Sequence of chain 1.E:
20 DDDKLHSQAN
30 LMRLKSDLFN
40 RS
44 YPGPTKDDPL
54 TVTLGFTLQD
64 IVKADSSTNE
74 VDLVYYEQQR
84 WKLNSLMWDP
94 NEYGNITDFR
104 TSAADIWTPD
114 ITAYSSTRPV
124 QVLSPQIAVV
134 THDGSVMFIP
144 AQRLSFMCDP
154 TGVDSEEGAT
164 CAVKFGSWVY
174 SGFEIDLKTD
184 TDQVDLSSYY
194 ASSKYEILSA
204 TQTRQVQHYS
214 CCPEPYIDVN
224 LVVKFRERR

Sequence of chain 1.D:
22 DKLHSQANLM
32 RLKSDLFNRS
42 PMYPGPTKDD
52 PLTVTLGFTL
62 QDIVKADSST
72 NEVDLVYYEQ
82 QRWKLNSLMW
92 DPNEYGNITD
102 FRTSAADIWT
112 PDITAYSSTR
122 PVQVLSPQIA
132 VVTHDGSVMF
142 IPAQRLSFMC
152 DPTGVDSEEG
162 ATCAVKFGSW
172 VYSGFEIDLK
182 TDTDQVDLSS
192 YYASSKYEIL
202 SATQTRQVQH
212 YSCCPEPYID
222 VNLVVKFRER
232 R

This protein binds this small molecule.
Small molecule (SMILES): COCC[C@H]1C[C@@H]1c1cncc(OC[C@@H]2CCN2)c1

Binding-site contacts:
Ligand atom C39 contacts residue TYR219 of chain 1.E at 3.4 Å (hydrophobic).
Ligand atom N4 contacts residue VAL172 of chain 1.E at 3.6 Å.
Ligand atom C3 contacts residue TRP171 of chain 1.E at 3.6 Å (hydrophobic).
Ligand atom C1 contacts residue CYS215 of chain 1.E at 3.7 Å (hydrophobic).
Ligand atom C3 contacts residue VAL172 of chain 1.E at 4.0 Å (hydrophobic).
Ligand atom C6 contacts residue MET140 of chain 1.D at 3.9 Å (hydrophobic).
Ligand atom O7 contacts residue TRP171 of chain 1.E at 3.2 Å (h-bond).
Ligand atom C1 contacts residue ILE142 of chain 1.D at 4.0 Å (hydrophobic).
Ligand atom C8 contacts residue TYR212 of chain 1.E at 3.6 Å (hydrophobic).
Ligand atom C2 contacts residue TRP171 of chain 1.E at 3.4 Å (hydrophobic).
Ligand atom O7 contacts residue ILE142 of chain 1.D at 4.0 Å.
Ligand atom N4 contacts residue ILE142 of chain 1.D at 3.5 Å.
Ligand atom C14 contacts residue VAL172 of chain 1.E at 4.0 Å (hydrophobic).
Ligand atom C12 contacts residue VAL132 of chain 1.D at 3.5 Å (hydrophobic).
Ligand atom C9 contacts residue TYR212 of chain 1.E at 3.6 Å (hydrophobic).
Ligand atom C13 contacts residue MET140 of chain 1.D at 4.0 Å (hydrophobic).
Ligand atom C10 contacts residue TRP171 of chain 1.E at 3.7 Å (hydrophobic).
Ligand atom N11 contacts residue TRP171 of chain 1.E at 2.9 Å (h-bond).
Ligand atom C5 contacts residue MET140 of chain 1.D at 3.9 Å (hydrophobic).
Ligand atom C8 contacts residue TRP171 of chain 1.E at 3.6 Å (hydrophobic).
Ligand atom C12 contacts residue MET140 of chain 1.D at 3.6 Å (hydrophobic).
Ligand atom C14 contacts residue ARG103 of chain 1.D at 3.5 Å.
Ligand atom N11 contacts residue TYR117 of chain 1.E at 2.8 Å (h-bond).
Ligand atom C13 contacts residue CYS215 of chain 1.E at 3.5 Å (hydrophobic).
Ligand atom C39 contacts residue TRP171 of chain 1.E at 3.4 Å (hydrophobic).
Ligand atom C2 contacts residue ILE142 of chain 1.D at 3.7 Å (hydrophobic).
Ligand atom C5 contacts residue VAL132 of chain 1.D at 4.1 Å (hydrophobic).
Ligand atom C5 contacts residue VAL172 of chain 1.E at 3.9 Å (hydrophobic).
Ligand atom C5 contacts residue ILE142 of chain 1.D at 4.1 Å (hydrophobic).
Ligand atom C14 contacts residue TYR219 of chain 1.E at 3.6 Å (hydrophobic).
Ligand atom C3 contacts residue ILE142 of chain 1.D at 3.5 Å (hydrophobic).
Ligand atom C8 contacts residue TYR117 of chain 1.E at 3.7 Å (hydrophobic).
Ligand atom C13 contacts residue TYR219 of chain 1.E at 4.0 Å (hydrophobic).
Ligand atom C10 contacts residue TYR117 of chain 1.E at 3.5 Å (hydrophobic).
Ligand atom C8 contacts residue TYR219 of chain 1.E at 3.9 Å (hydrophobic).
Ligand atom C39 contacts residue CYS214 of chain 1.E at 3.7 Å (hydrophobic).
Ligand atom O7 contacts residue CYS214 of chain 1.E at 3.9 Å.
Ligand atom C14 contacts residue VAL132 of chain 1.D at 3.7 Å (hydrophobic).
Ligand atom C15 contacts residue MET140 of chain 1.D at 3.9 Å (hydrophobic).
Ligand atom C1 contacts residue TYR219 of chain 1.E at 3.6 Å (hydrophobic).